Sequence of chain 1.E:
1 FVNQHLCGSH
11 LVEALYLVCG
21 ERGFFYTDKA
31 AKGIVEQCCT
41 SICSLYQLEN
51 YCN

Binding-site contacts:
Ligand atom C3 contacts residue TYR26 of chain 1.F at 4.0 Å (hydrophobic).
Ligand atom C6 contacts residue TYR16 of chain 1.E at 4.0 Å (hydrophobic).
Ligand atom C5 contacts residue VAL12 of chain 1.F at 4.0 Å (hydrophobic).
Ligand atom C4 contacts residue TYR26 of chain 1.F at 4.3 Å (hydrophobic).
Ligand atom C1 contacts residue TYR26 of chain 1.F at 4.5 Å (hydrophobic).
Ligand atom C2 contacts residue GLY23 of chain 1.E at 4.5 Å.
Ligand atom C2 contacts residue TYR26 of chain 1.F at 4.1 Å (hydrophobic).
Ligand atom C2 contacts residue VAL12 of chain 1.F at 4.1 Å (hydrophobic).
Ligand atom C2 contacts residue PHE24 of chain 1.E at 3.8 Å (hydrophobic).
Ligand atom O1 contacts residue GLY20 of chain 1.E at 4.4 Å.
Ligand atom C7 contacts residue PHE24 of chain 1.F at 3.8 Å (hydrophobic).
Ligand atom C3 contacts residue VAL12 of chain 1.F at 4.1 Å (hydrophobic).
Ligand atom C1 contacts residue PHE24 of chain 1.E at 3.9 Å (hydrophobic).
Ligand atom C4 contacts residue VAL12 of chain 1.F at 4.0 Å (hydrophobic).
Ligand atom C6 contacts residue VAL12 of chain 1.F at 4.1 Å (hydrophobic).
Ligand atom O1 contacts residue GLY23 of chain 1.E at 3.4 Å.
Ligand atom C5 contacts residue ALA31 of chain 1.F at 4.2 Å (hydrophobic).
Ligand atom C6 contacts residue GLY23 of chain 1.E at 4.3 Å.
Ligand atom C7 contacts residue LEU15 of chain 1.F at 4.2 Å (hydrophobic).
Ligand atom C1 contacts residue GLY23 of chain 1.E at 3.9 Å.
Ligand atom C1 contacts residue TYR16 of chain 1.E at 4.3 Å (hydrophobic).
Ligand atom C4 contacts residue ALA31 of chain 1.F at 4.2 Å (hydrophobic).
Ligand atom C1 contacts residue VAL12 of chain 1.F at 4.0 Å (hydrophobic).
Ligand atom C7 contacts residue TYR26 of chain 1.F at 4.4 Å (hydrophobic).
Ligand atom O1 contacts residue TYR16 of chain 1.E at 3.9 Å.
Ligand atom O1 contacts residue PHE24 of chain 1.E at 3.3 Å.

A protein and the small-molecule ligand that binds it are described below.
Small molecule (SMILES): Cc1cccc(O)c1

Sequence of chain 1.F:
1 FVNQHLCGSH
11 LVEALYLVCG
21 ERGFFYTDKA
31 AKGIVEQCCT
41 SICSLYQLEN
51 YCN